Sequence of chain 1.F:
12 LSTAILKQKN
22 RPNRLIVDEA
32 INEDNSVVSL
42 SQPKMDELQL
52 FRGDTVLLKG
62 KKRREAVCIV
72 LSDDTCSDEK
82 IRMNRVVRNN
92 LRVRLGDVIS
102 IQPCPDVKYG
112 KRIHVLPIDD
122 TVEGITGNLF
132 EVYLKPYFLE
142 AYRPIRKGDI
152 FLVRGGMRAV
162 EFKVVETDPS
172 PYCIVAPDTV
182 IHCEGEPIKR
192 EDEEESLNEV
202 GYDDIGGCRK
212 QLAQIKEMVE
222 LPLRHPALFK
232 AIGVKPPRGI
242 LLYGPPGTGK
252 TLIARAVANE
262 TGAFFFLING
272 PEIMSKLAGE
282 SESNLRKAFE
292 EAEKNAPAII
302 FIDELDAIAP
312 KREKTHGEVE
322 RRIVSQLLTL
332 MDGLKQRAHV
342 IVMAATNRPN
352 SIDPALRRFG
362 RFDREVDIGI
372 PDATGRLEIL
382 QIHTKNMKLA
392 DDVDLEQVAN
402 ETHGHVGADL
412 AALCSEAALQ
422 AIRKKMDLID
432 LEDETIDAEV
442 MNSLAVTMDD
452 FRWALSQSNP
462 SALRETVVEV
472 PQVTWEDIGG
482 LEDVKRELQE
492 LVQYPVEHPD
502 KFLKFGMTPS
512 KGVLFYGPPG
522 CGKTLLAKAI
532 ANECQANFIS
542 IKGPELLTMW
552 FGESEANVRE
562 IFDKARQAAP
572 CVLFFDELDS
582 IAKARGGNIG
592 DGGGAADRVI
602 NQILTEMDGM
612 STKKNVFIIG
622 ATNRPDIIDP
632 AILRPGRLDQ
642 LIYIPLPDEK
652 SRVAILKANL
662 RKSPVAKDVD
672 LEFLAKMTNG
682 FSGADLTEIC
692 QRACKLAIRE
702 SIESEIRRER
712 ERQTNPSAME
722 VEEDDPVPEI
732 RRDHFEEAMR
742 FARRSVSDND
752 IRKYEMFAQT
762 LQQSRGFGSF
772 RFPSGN

A small-molecule ligand and the protein it binds are described below.
Small molecule (SMILES): Nc1ncnc2c1ncn2[C@@H]1O[C@H](COP(=O)(O)OP(=O)(O)OP(O)(O)=S)[C@@H](O)[C@H]1O

Binding-site contacts:
Ligand atom C2 contacts residue ASP478 of chain 1.F at 3.2 Å.
Ligand atom O3B contacts residue GLY521 of chain 1.F at 3.2 Å (h-bond).
Ligand atom O4' contacts residue GLY684 of chain 1.F at 3.5 Å.
Ligand atom N1 contacts residue GLY480 of chain 1.F at 3.7 Å.
Ligand atom C2 contacts residue ILE656 of chain 1.F at 3.6 Å (hydrophobic).
Ligand atom C2 contacts residue LEU526 of chain 1.F at 3.7 Å (hydrophobic).
Ligand atom O2B contacts residue LYS524 of chain 1.F at 3.0 Å (salt-bridge).
Ligand atom PB contacts residue LYS524 of chain 1.F at 3.4 Å.
Ligand atom O2A contacts residue LEU526 of chain 1.F at 3.5 Å (h-bond).
Ligand atom O2A contacts residue LYS524 of chain 1.F at 3.6 Å.
Ligand atom C8 contacts residue GLY523 of chain 1.F at 3.8 Å.
Ligand atom O1A contacts residue THR525 of chain 1.F at 3.3 Å (h-bond).
Ligand atom C6 contacts residue ILE656 of chain 1.F at 3.6 Å (hydrophobic).
Ligand atom O2A contacts residue GLY523 of chain 1.F at 3.4 Å.
Ligand atom O3A contacts residue CYS522 of chain 1.F at 3.8 Å.
Ligand atom O2B contacts residue CYS522 of chain 1.F at 2.5 Å (h-bond).
Ligand atom O2G contacts residue GLY521 of chain 1.F at 3.3 Å.
Ligand atom N7 contacts residue CYS522 of chain 1.F at 3.2 Å (h-bond).
Ligand atom C8 contacts residue GLY684 of chain 1.F at 3.8 Å.
Ligand atom O4' contacts residue ALA685 of chain 1.F at 3.7 Å.
Ligand atom O2B contacts residue GLY523 of chain 1.F at 2.4 Å (h-bond).
Ligand atom O2A contacts residue THR525 of chain 1.F at 3.4 Å (h-bond).
Ligand atom N1 contacts residue ASP478 of chain 1.F at 3.3 Å (salt-bridge).
Ligand atom N3 contacts residue LEU526 of chain 1.F at 3.4 Å.
Ligand atom N1 contacts residue ILE656 of chain 1.F at 3.4 Å.
Ligand atom N1 contacts residue ILE479 of chain 1.F at 3.5 Å.
Ligand atom PB contacts residue GLY523 of chain 1.F at 3.5 Å.
Ligand atom O1B contacts residue LYS524 of chain 1.F at 2.9 Å (salt-bridge).
Ligand atom PG contacts residue GLY521 of chain 1.F at 3.8 Å.
Ligand atom PB contacts residue CYS522 of chain 1.F at 3.7 Å.
Ligand atom N6 contacts residue ILE479 of chain 1.F at 3.5 Å.
Ligand atom C2' contacts residue LEU526 of chain 1.F at 3.8 Å (hydrophobic).
Ligand atom N7 contacts residue GLY523 of chain 1.F at 3.4 Å (h-bond).
Ligand atom C4 contacts residue LEU526 of chain 1.F at 3.5 Å (hydrophobic).
Ligand atom O3B contacts residue LYS524 of chain 1.F at 3.2 Å (salt-bridge).
Ligand atom O1B contacts residue THR525 of chain 1.F at 3.0 Å (h-bond).
Ligand atom S1G contacts residue ASN624 of chain 1.F at 3.8 Å.
Ligand atom O3A contacts residue GLY521 of chain 1.F at 3.6 Å.
Ligand atom O3A contacts residue GLY523 of chain 1.F at 3.5 Å (h-bond).
Ligand atom O2B contacts residue GLY521 of chain 1.F at 3.4 Å.